The protein below binds the small molecule below.
Small molecule (SMILES): COc1ccc(/C=C2\S/C(=N\c3ccccc3)NC2=O)cc1O

Binding-site contacts:
Ligand atom C06 contacts residue ILE95 of chain 1.A at 3.8 Å (hydrophobic).
Ligand atom C18 contacts residue ASP175 of chain 1.A at 4.0 Å.
Ligand atom N17 contacts residue LYS68 of chain 1.A at 3.6 Å.
Ligand atom O05 contacts residue ILE95 of chain 1.A at 3.9 Å.
Ligand atom N14 contacts residue LYS68 of chain 1.A at 2.9 Å (salt-bridge).
Ligand atom C23 contacts residue SER51 of chain 1.A at 3.4 Å.
Ligand atom S12 contacts residue ILE174 of chain 1.A at 3.9 Å.
Ligand atom O02 contacts residue VAL116 of chain 1.A at 3.2 Å (h-bond).
Ligand atom C22 contacts residue ARG47 of chain 1.A at 3.9 Å.
Ligand atom O05 contacts residue HIS115 of chain 1.A at 3.3 Å.
Ligand atom C08 contacts residue ILE174 of chain 1.A at 3.9 Å (hydrophobic).
Ligand atom C01 contacts residue VAL116 of chain 1.A at 3.4 Å (hydrophobic).
Ligand atom C21 contacts residue GLY48 of chain 1.A at 4.0 Å.
Ligand atom O16 contacts residue ASP175 of chain 1.A at 3.0 Å (salt-bridge).
Ligand atom C21 contacts residue GLY46 of chain 1.A at 4.0 Å.
Ligand atom C15 contacts residue ASP175 of chain 1.A at 3.2 Å.
Ligand atom C04 contacts residue VAL66 of chain 1.A at 3.4 Å (hydrophobic).
Ligand atom C04 contacts residue GLU114 of chain 1.A at 3.6 Å.
Ligand atom C15 contacts residue LYS68 of chain 1.A at 3.9 Å.
Ligand atom C13 contacts residue LYS68 of chain 1.A at 3.5 Å.
Ligand atom C11 contacts residue ILE174 of chain 1.A at 3.8 Å (hydrophobic).
Ligand atom C07 contacts residue VAL66 of chain 1.A at 4.0 Å (hydrophobic).
Ligand atom O16 contacts residue ILE174 of chain 1.A at 4.0 Å.
Ligand atom C06 contacts residue GLU114 of chain 1.A at 3.9 Å.
Ligand atom O05 contacts residue GLU114 of chain 1.A at 2.6 Å (salt-bridge).
Ligand atom C22 contacts residue VAL53 of chain 1.A at 4.0 Å (hydrophobic).
Ligand atom C13 contacts residue ASP175 of chain 1.A at 3.8 Å.
Ligand atom O02 contacts residue VAL66 of chain 1.A at 3.5 Å.
Ligand atom O16 contacts residue PHE113 of chain 1.A at 3.3 Å.
Ligand atom N17 contacts residue ASP175 of chain 1.A at 3.3 Å (salt-bridge).
Ligand atom O05 contacts residue VAL66 of chain 1.A at 3.5 Å.
Ligand atom C01 contacts residue ASN118 of chain 1.A at 3.9 Å.
Ligand atom C10 contacts residue ILE174 of chain 1.A at 3.8 Å (hydrophobic).
Ligand atom C08 contacts residue VAL66 of chain 1.A at 4.0 Å (hydrophobic).
Ligand atom C21 contacts residue VAL53 of chain 1.A at 3.9 Å (hydrophobic).
Ligand atom C22 contacts residue GLY48 of chain 1.A at 3.4 Å.
Ligand atom C15 contacts residue PHE113 of chain 1.A at 3.9 Å (hydrophobic).
Ligand atom N14 contacts residue ASP175 of chain 1.A at 3.2 Å.
Ligand atom O05 contacts residue VAL116 of chain 1.A at 2.9 Å (h-bond).
Ligand atom C03 contacts residue VAL66 of chain 1.A at 3.4 Å (hydrophobic).

Sequence of chain 1.A:
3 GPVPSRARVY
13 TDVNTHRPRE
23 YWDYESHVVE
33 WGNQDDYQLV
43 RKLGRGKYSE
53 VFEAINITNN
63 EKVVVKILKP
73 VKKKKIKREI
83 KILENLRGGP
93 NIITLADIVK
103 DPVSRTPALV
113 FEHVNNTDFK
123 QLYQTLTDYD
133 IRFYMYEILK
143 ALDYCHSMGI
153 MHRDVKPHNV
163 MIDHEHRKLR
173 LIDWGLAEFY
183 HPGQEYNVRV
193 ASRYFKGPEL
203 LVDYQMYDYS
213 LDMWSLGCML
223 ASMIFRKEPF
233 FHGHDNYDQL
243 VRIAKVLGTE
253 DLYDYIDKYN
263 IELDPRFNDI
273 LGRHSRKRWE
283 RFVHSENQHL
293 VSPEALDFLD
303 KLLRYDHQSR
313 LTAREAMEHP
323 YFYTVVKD